Binding-site contacts:
Ligand atom CL contacts residue LYS43 of chain 1.A at 3.8 Å.
Ligand atom C24 contacts residue LEU21 of chain 1.A at 3.6 Å (hydrophobic).
Ligand atom N25 contacts residue ALA41 of chain 1.A at 3.2 Å.
Ligand atom C13 contacts residue LYS43 of chain 1.A at 3.8 Å.
Ligand atom N4 contacts residue ALA41 of chain 1.A at 3.8 Å.
Ligand atom N25 contacts residue GLU87 of chain 1.A at 2.9 Å (salt-bridge).
Ligand atom CL contacts residue GLU58 of chain 1.A at 3.5 Å.
Ligand atom N2 contacts residue MET89 of chain 1.A at 4.0 Å.
Ligand atom C6 contacts residue ALA41 of chain 1.A at 4.0 Å (hydrophobic).
Ligand atom C24 contacts residue VAL29 of chain 1.A at 4.0 Å (hydrophobic).
Ligand atom C14 contacts residue LYS43 of chain 1.A at 3.8 Å.
Ligand atom N25 contacts residue LEU141 of chain 1.A at 3.6 Å.
Ligand atom C5 contacts residue GLU87 of chain 1.A at 3.9 Å.
Ligand atom C12 contacts residue THR86 of chain 1.A at 3.6 Å.
Ligand atom N4 contacts residue MET89 of chain 1.A at 3.1 Å (h-bond).
Ligand atom CL contacts residue THR86 of chain 1.A at 3.9 Å.
Ligand atom N9 contacts residue VAL29 of chain 1.A at 3.7 Å.
Ligand atom C14 contacts residue THR86 of chain 1.A at 3.9 Å.
Ligand atom C16 contacts residue ASP152 of chain 1.A at 3.7 Å.
Ligand atom C15 contacts residue LYS43 of chain 1.A at 4.0 Å.
Ligand atom C23 contacts residue SER93 of chain 1.A at 3.9 Å.
Ligand atom C13 contacts residue THR86 of chain 1.A at 3.6 Å.
Ligand atom N4 contacts residue TYR88 of chain 1.A at 4.0 Å.
Ligand atom C23 contacts residue LEU141 of chain 1.A at 4.0 Å (hydrophobic).
Ligand atom N4 contacts residue LEU141 of chain 1.A at 3.8 Å.
Ligand atom C5 contacts residue ALA41 of chain 1.A at 3.3 Å (hydrophobic).
Ligand atom N25 contacts residue VAL71 of chain 1.A at 4.0 Å.
Ligand atom C12 contacts residue ALA41 of chain 1.A at 3.7 Å (hydrophobic).
Ligand atom N25 contacts residue THR86 of chain 1.A at 3.0 Å (h-bond).
Ligand atom C15 contacts residue GLU58 of chain 1.A at 3.7 Å.
Ligand atom N10 contacts residue VAL29 of chain 1.A at 3.9 Å.
Ligand atom N4 contacts residue GLU87 of chain 1.A at 4.0 Å.
Ligand atom C1 contacts residue LEU141 of chain 1.A at 4.0 Å (hydrophobic).
Ligand atom CL contacts residue ILE84 of chain 1.A at 3.5 Å.
Ligand atom C8 contacts residue VAL29 of chain 1.A at 4.0 Å (hydrophobic).
Ligand atom C15 contacts residue ASP152 of chain 1.A at 3.9 Å.
Ligand atom C3 contacts residue MET89 of chain 1.A at 3.1 Å (hydrophobic).
Ligand atom C5 contacts residue LEU141 of chain 1.A at 3.4 Å (hydrophobic).
Ligand atom C8 contacts residue LEU141 of chain 1.A at 4.0 Å (hydrophobic).
Ligand atom C6 contacts residue LEU141 of chain 1.A at 3.5 Å (hydrophobic).

A small-molecule ligand and the protein it binds are described below.
Small molecule (SMILES): CC(C)(C)n1[nH+]c(-c2ccc(Cl)cc2)c2c(N)ncnc21

Sequence of chain 1.A:
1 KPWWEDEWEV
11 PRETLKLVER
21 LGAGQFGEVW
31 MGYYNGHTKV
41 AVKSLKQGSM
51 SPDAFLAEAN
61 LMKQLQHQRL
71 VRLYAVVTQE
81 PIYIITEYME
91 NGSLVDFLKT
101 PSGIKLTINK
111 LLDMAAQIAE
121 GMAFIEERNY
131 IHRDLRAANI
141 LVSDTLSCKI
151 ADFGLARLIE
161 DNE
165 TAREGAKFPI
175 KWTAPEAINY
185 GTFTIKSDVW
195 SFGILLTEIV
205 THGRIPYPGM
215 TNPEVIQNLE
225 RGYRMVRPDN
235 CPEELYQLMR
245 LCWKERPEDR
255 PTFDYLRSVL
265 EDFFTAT